Sequence of chain 1.B:
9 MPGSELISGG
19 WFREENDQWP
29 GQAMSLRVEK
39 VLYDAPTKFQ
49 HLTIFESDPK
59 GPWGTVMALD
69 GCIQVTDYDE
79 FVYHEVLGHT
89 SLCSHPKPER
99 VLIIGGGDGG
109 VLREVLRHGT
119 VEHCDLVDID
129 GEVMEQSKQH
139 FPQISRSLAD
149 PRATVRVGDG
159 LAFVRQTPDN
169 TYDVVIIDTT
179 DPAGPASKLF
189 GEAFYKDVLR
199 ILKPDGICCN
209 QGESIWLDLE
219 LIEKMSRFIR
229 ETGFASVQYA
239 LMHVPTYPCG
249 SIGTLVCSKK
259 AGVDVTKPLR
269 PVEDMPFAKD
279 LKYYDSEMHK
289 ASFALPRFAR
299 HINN

Binding-site contacts:
Ligand atom C10 contacts residue GLN72 of chain 1.B at 3.7 Å.
Ligand atom C5 contacts residue GLN72 of chain 1.B at 4.1 Å.
Ligand atom C10 contacts residue GLN209 of chain 1.B at 4.3 Å.
Ligand atom S2 contacts residue ILE250 of chain 1.B at 3.8 Å.
Ligand atom C10 contacts residue S4M1 of chain 1.E at 3.9 Å.
Ligand atom N7 contacts residue VAL242 of chain 1.B at 3.8 Å.
Ligand atom N7 contacts residue THR244 of chain 1.B at 2.9 Å (h-bond).
Ligand atom C9 contacts residue GLN209 of chain 1.B at 3.8 Å.
Ligand atom N1 contacts residue GLN72 of chain 1.B at 3.4 Å (h-bond).
Ligand atom C6 contacts residue GLN72 of chain 1.B at 3.1 Å.
Ligand atom N1 contacts residue ILE71 of chain 1.B at 2.9 Å (h-bond).
Ligand atom C6 contacts residue VAL242 of chain 1.B at 3.9 Å (hydrophobic).
Ligand atom C3 contacts residue ILE71 of chain 1.B at 3.8 Å (hydrophobic).
Ligand atom S2 contacts residue VAL242 of chain 1.B at 4.2 Å.
Ligand atom C8 contacts residue ILE71 of chain 1.B at 3.3 Å (hydrophobic).
Ligand atom C9 contacts residue TYR81 of chain 1.B at 3.8 Å (hydrophobic).
Ligand atom C9 contacts residue ILE250 of chain 1.B at 3.7 Å (hydrophobic).
Ligand atom C10 contacts residue TYR245 of chain 1.B at 4.3 Å (hydrophobic).
Ligand atom C4 contacts residue ILE71 of chain 1.B at 3.5 Å (hydrophobic).
Ligand atom C8 contacts residue TYR245 of chain 1.B at 3.9 Å (hydrophobic).
Ligand atom S2 contacts residue TYR81 of chain 1.B at 3.7 Å.
Ligand atom C11 contacts residue GLN209 of chain 1.B at 3.6 Å.
Ligand atom N1 contacts residue TYR245 of chain 1.B at 3.8 Å.
Ligand atom C9 contacts residue S4M1 of chain 1.E at 4.0 Å.
Ligand atom N7 contacts residue TYR245 of chain 1.B at 3.9 Å.
Ligand atom C4 contacts residue TYR245 of chain 1.B at 3.7 Å (hydrophobic).
Ligand atom C8 contacts residue GLN72 of chain 1.B at 3.8 Å.
Ligand atom N7 contacts residue ILE71 of chain 1.B at 3.9 Å.
Ligand atom C5 contacts residue TYR245 of chain 1.B at 4.0 Å (hydrophobic).
Ligand atom C11 contacts residue THR177 of chain 1.B at 3.4 Å.
Ligand atom C5 contacts residue S4M1 of chain 1.E at 4.2 Å.
Ligand atom C11 contacts residue S4M1 of chain 1.E at 3.6 Å.
Ligand atom C4 contacts residue GLN72 of chain 1.B at 3.6 Å.
Ligand atom C3 contacts residue THR244 of chain 1.B at 3.8 Å.
Ligand atom N7 contacts residue GLN72 of chain 1.B at 3.6 Å.
Ligand atom C3 contacts residue VAL242 of chain 1.B at 4.1 Å (hydrophobic).
Ligand atom N1 contacts residue THR244 of chain 1.B at 3.8 Å.
Ligand atom C10 contacts residue THR177 of chain 1.B at 3.9 Å.
Ligand atom C5 contacts residue ILE250 of chain 1.B at 3.8 Å (hydrophobic).
Ligand atom C3 contacts residue GLN72 of chain 1.B at 3.1 Å.

The protein below binds the small molecule below.
Small molecule (SMILES): NC1=Nc2ccccc2SC1